Sequence of chain 1.A:
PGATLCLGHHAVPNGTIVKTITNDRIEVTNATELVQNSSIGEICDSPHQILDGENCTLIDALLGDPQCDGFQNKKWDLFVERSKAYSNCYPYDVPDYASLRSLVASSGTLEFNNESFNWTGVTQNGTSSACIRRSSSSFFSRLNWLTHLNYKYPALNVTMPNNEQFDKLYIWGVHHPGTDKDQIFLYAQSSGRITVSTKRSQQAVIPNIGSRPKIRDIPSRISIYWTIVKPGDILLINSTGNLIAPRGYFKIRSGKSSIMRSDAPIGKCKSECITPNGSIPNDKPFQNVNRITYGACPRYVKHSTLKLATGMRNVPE

Binding-site contacts:
Ligand atom C4 contacts residue ASN57 of chain 1.A at 4.2 Å.
Ligand atom C8 contacts residue GLU56 of chain 1.A at 3.8 Å.
Ligand atom O7 contacts residue ASN57 of chain 1.A at 3.2 Å (h-bond).
Ligand atom C2 contacts residue ASN57 of chain 1.A at 2.5 Å.
Ligand atom O6 contacts residue TYR88 of chain 1.A at 2.8 Å (h-bond).
Ligand atom O5 contacts residue TYR88 of chain 1.A at 3.2 Å (h-bond).
Ligand atom C6 contacts residue TYR88 of chain 1.A at 3.8 Å (hydrophobic).
Ligand atom C1 contacts residue ASN57 of chain 1.A at 1.4 Å.
Ligand atom N2 contacts residue ASN57 of chain 1.A at 3.0 Å (h-bond).
Ligand atom C1 contacts residue TYR88 of chain 1.A at 4.2 Å (hydrophobic).
Ligand atom C3 contacts residue ASN57 of chain 1.A at 3.8 Å.
Ligand atom C5 contacts residue ASN57 of chain 1.A at 3.6 Å.
Ligand atom C5 contacts residue TYR88 of chain 1.A at 4.1 Å (hydrophobic).
Ligand atom C7 contacts residue ASN57 of chain 1.A at 3.3 Å.
Ligand atom O5 contacts residue ASN57 of chain 1.A at 2.3 Å (h-bond).

A small-molecule ligand and the protein it binds are described below.
Small molecule (SMILES): CC(=O)N[C@@H]1[C@@H](O)[C@H](O)[C@@H](CO)O[C@H]1O